Sequence of chain 2.A:
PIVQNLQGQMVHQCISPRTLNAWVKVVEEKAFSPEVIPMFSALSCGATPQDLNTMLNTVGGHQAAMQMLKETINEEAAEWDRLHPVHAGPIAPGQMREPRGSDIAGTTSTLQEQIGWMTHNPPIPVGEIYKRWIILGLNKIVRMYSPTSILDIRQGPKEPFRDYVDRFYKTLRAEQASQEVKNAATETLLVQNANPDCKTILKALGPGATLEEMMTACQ

This small molecule binds to this protein.
Small molecule (SMILES): O=C1C[C@H](c2ccccc2)c2ccc(O)cc2N1

Binding-site contacts:
Ligand atom O01 contacts residue ASN74 of chain 2.A at 2.7 Å (h-bond).
Ligand atom C13 contacts residue LEU56 of chain 2.A at 4.2 Å (hydrophobic).
Ligand atom C13 contacts residue LYS70 of chain 2.A at 3.9 Å.
Ligand atom C17 contacts residue MET66 of chain 2.A at 3.6 Å (hydrophobic).
Ligand atom C02 contacts residue EDO1 of chain 2.C at 4.1 Å.
Ligand atom C06 contacts residue LYS70 of chain 2.A at 3.6 Å.
Ligand atom C12 contacts residue TYR130 of chain 2.A at 3.6 Å (hydrophobic).
Ligand atom C17 contacts residue LEU56 of chain 2.A at 3.9 Å (hydrophobic).
Ligand atom O01 contacts residue EDO1 of chain 2.C at 4.0 Å.
Ligand atom C17 contacts residue LYS70 of chain 2.A at 3.6 Å.
Ligand atom C18 contacts residue LEU56 of chain 2.A at 3.9 Å (hydrophobic).
Ligand atom C11 contacts residue ASN53 of chain 2.A at 3.2 Å.
Ligand atom C07 contacts residue LYS70 of chain 2.A at 3.8 Å.
Ligand atom C04 contacts residue TYR130 of chain 2.A at 4.0 Å (hydrophobic).
Ligand atom C14 contacts residue ASN57 of chain 2.A at 3.1 Å.
Ligand atom C04 contacts residue ILE73 of chain 2.A at 3.9 Å (hydrophobic).
Ligand atom C17 contacts residue LEU69 of chain 2.A at 4.1 Å (hydrophobic).
Ligand atom C04 contacts residue LYS70 of chain 2.A at 3.9 Å.
Ligand atom C15 contacts residue ASN57 of chain 2.A at 3.1 Å.
Ligand atom C18 contacts residue LYS70 of chain 2.A at 3.5 Å.
Ligand atom C14 contacts residue LEU56 of chain 2.A at 4.1 Å (hydrophobic).
Ligand atom C05 contacts residue LYS70 of chain 2.A at 4.0 Å.
Ligand atom C09 contacts residue ASN57 of chain 2.A at 4.0 Å.
Ligand atom O10 contacts residue ASN57 of chain 2.A at 3.2 Å (h-bond).
Ligand atom C16 contacts residue LYS70 of chain 2.A at 4.1 Å.
Ligand atom C16 contacts residue MET66 of chain 2.A at 3.8 Å (hydrophobic).
Ligand atom C02 contacts residue LYS70 of chain 2.A at 4.0 Å.
Ligand atom N08 contacts residue LYS70 of chain 2.A at 3.6 Å.
Ligand atom C03 contacts residue ILE73 of chain 2.A at 3.9 Å (hydrophobic).
Ligand atom C11 contacts residue ASN57 of chain 2.A at 4.1 Å.
Ligand atom C02 contacts residue ASN74 of chain 2.A at 3.5 Å.
Ligand atom C18 contacts residue ILE73 of chain 2.A at 4.1 Å (hydrophobic).
Ligand atom C16 contacts residue LEU56 of chain 2.A at 3.9 Å (hydrophobic).
Ligand atom C15 contacts residue LEU56 of chain 2.A at 3.7 Å (hydrophobic).
Ligand atom C03 contacts residue EDO1 of chain 2.C at 3.9 Å.
Ligand atom C12 contacts residue ASN53 of chain 2.A at 3.4 Å.
Ligand atom C03 contacts residue LYS70 of chain 2.A at 3.9 Å.
Ligand atom C15 contacts residue LYS70 of chain 2.A at 4.1 Å.
Ligand atom C14 contacts residue LYS70 of chain 2.A at 3.9 Å.
Ligand atom C03 contacts residue ASN74 of chain 2.A at 3.4 Å.

Sequence of chain 4.A:
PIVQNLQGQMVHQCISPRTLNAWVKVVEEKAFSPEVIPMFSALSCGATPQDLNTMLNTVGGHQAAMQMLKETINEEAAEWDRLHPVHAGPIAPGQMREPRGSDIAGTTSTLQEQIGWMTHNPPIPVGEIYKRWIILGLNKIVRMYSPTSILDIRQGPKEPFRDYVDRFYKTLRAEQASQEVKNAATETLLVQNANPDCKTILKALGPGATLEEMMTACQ